Sequence of chain 1.B:
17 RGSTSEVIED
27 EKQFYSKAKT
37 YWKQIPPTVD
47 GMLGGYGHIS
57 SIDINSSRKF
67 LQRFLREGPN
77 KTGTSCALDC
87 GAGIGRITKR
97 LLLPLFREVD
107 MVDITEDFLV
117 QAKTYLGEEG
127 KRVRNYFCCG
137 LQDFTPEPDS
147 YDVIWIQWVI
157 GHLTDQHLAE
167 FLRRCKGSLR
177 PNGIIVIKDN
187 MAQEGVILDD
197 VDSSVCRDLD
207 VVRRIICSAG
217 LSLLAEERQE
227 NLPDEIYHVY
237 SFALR

Binding-site contacts:
Ligand atom CE contacts residue ASP195 of chain 1.B at 3.5 Å.
Ligand atom N contacts residue TYR233 of chain 1.B at 3.4 Å (h-bond).
Ligand atom CZ contacts residue GLU231 of chain 1.B at 3.8 Å.
Ligand atom CN contacts residue GOL1 of chain 1.FA at 3.1 Å.
Ligand atom CG contacts residue TYR52 of chain 1.B at 3.7 Å (hydrophobic).
Ligand atom OG contacts residue MET48 of chain 1.B at 2.7 Å (h-bond).
Ligand atom OG contacts residue GLY50 of chain 1.B at 3.2 Å (h-bond).
Ligand atom NZ contacts residue ASP195 of chain 1.B at 2.8 Å (salt-bridge).
Ligand atom CE contacts residue ASP198 of chain 1.B at 3.6 Å.
Ligand atom C contacts residue ILE232 of chain 1.B at 3.7 Å (hydrophobic).
Ligand atom CA contacts residue GLU231 of chain 1.B at 3.5 Å.
Ligand atom CB contacts residue GLY50 of chain 1.B at 3.7 Å.
Ligand atom CG contacts residue TYR233 of chain 1.B at 3.7 Å (hydrophobic).
Ligand atom O contacts residue TYR233 of chain 1.B at 3.0 Å (h-bond).
Ligand atom NZ contacts residue ASP198 of chain 1.B at 2.8 Å (salt-bridge).
Ligand atom CN contacts residue SAH1 of chain 1.EA at 3.7 Å.
Ligand atom N contacts residue TRP154 of chain 1.B at 3.8 Å.
Ligand atom CD contacts residue ASP195 of chain 1.B at 3.5 Å.
Ligand atom CN contacts residue TRP154 of chain 1.B at 3.4 Å (hydrophobic).
Ligand atom NH1 contacts residue GLU231 of chain 1.B at 3.7 Å.
Ligand atom NZ contacts residue SER200 of chain 1.B at 3.1 Å (h-bond).
Ligand atom CG1 contacts residue GLU231 of chain 1.B at 3.6 Å.
Ligand atom CG contacts residue LEU49 of chain 1.B at 3.5 Å (hydrophobic).
Ligand atom O contacts residue ASN186 of chain 1.B at 2.9 Å (h-bond).
Ligand atom O contacts residue ILE232 of chain 1.B at 3.1 Å.
Ligand atom N contacts residue GLU231 of chain 1.B at 3.0 Å (salt-bridge).
Ligand atom C contacts residue ASN186 of chain 1.B at 3.8 Å.
Ligand atom CD contacts residue LEU49 of chain 1.B at 3.8 Å (hydrophobic).
Ligand atom O contacts residue TYR233 of chain 1.B at 3.6 Å.
Ligand atom N contacts residue GOL1 of chain 1.FA at 2.8 Å (h-bond).
Ligand atom O contacts residue GOL1 of chain 1.FA at 3.4 Å (h-bond).
Ligand atom CG1 contacts residue TYR233 of chain 1.B at 3.5 Å (hydrophobic).
Ligand atom CD contacts residue TRP154 of chain 1.B at 3.6 Å (hydrophobic).
Ligand atom CG1 contacts residue ILE232 of chain 1.B at 3.6 Å (hydrophobic).
Ligand atom CB contacts residue LEU49 of chain 1.B at 3.7 Å (hydrophobic).
Ligand atom CB contacts residue MET48 of chain 1.B at 3.6 Å (hydrophobic).
Ligand atom C contacts residue GLU231 of chain 1.B at 3.7 Å.
Ligand atom OG contacts residue LEU49 of chain 1.B at 3.6 Å.
Ligand atom CN contacts residue TRP38 of chain 1.B at 3.7 Å (hydrophobic).
Ligand atom OG contacts residue TRP38 of chain 1.B at 3.5 Å.

The small molecule below binds the protein below.
Small molecule (SMILES): CC[C@H](NC(=O)[C@H](CCCN=C(N)N)NC(=O)[C@H](CCCCN)NC(=O)[C@@H]1CCCN1C(=O)[C@H](CO)NC)C(=O)N[C@@H](C)C(=O)O